This small molecule binds to this protein.
Small molecule (SMILES): CC(=O)N[C@H]1[C@H](O[C@H]2[C@H](O)[C@@H](NC(C)=O)CO[C@@H]2CO)O[C@H](CO)[C@@H](O)[C@@H]1O

Binding-site contacts:
Ligand atom C8 contacts residue GLU1072 of chain 1.C at 3.3 Å.
Ligand atom O7 contacts residue ASN1074 of chain 1.C at 3.8 Å.
Ligand atom N2 contacts residue ASN1074 of chain 1.C at 2.9 Å (h-bond).
Ligand atom C5 contacts residue ASN1074 of chain 1.C at 3.6 Å.
Ligand atom C6 contacts residue ALA706 of chain 1.C at 4.3 Å (hydrophobic).
Ligand atom C4 contacts residue ASN1074 of chain 1.C at 4.2 Å.
Ligand atom C7 contacts residue ASN1074 of chain 1.C at 3.6 Å.
Ligand atom C3 contacts residue ASN1074 of chain 1.C at 3.8 Å.
Ligand atom C8 contacts residue ASN1074 of chain 1.C at 4.1 Å.
Ligand atom C2 contacts residue ASN1074 of chain 1.C at 2.5 Å.
Ligand atom C4 contacts residue ALA706 of chain 1.C at 4.4 Å (hydrophobic).
Ligand atom O4 contacts residue ALA706 of chain 1.C at 4.1 Å.
Ligand atom O5 contacts residue ASN1074 of chain 1.C at 2.3 Å (h-bond).
Ligand atom C5 contacts residue ALA706 of chain 1.C at 3.7 Å (hydrophobic).
Ligand atom C1 contacts residue ASN1074 of chain 1.C at 1.4 Å.
Ligand atom C8 contacts residue LYS1073 of chain 1.C at 4.3 Å.

Sequence of chain 1.C:
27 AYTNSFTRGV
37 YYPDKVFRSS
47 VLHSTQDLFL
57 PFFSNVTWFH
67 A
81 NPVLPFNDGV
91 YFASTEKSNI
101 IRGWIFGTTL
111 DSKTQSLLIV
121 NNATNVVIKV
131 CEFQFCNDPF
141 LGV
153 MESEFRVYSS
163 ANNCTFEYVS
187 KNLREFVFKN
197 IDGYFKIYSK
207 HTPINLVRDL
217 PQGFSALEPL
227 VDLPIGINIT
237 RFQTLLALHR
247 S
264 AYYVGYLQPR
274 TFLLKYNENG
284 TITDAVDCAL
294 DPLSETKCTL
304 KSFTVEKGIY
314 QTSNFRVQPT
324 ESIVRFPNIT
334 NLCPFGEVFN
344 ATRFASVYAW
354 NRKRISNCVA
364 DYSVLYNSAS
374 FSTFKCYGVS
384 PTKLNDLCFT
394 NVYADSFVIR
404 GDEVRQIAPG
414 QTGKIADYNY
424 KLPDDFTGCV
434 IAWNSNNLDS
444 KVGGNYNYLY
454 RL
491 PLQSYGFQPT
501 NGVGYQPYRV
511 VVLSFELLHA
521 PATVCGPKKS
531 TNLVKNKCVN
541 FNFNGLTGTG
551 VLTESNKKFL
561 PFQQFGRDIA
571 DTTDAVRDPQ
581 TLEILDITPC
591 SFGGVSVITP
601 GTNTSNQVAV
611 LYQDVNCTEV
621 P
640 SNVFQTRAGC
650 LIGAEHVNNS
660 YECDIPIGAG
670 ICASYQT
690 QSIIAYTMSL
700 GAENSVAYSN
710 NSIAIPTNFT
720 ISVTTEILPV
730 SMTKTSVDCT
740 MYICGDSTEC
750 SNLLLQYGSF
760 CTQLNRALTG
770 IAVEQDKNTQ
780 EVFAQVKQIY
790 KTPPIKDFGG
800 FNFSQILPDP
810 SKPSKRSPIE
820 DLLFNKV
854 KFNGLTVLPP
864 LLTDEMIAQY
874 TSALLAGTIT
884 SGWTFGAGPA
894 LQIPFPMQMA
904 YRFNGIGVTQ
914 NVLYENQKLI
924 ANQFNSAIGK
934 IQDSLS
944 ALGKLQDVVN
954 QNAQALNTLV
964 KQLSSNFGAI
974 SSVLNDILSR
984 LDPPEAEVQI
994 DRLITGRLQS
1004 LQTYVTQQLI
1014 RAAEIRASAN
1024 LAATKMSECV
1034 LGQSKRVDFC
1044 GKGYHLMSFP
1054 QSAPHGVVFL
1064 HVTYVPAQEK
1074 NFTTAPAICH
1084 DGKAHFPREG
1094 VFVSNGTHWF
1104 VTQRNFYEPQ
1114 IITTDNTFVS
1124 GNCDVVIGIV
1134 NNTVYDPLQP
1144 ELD